The small molecule below binds the protein below.
Small molecule (SMILES): CCOC(=O)c1ccc(OCCC2CCN(c3ccc(C)nn3)CC2)cc1

Binding-site contacts:
Ligand atom C18 contacts residue TYR112 of chain 10.B at 3.7 Å (hydrophobic).
Ligand atom C7 contacts residue TYR159 of chain 10.B at 3.7 Å (hydrophobic).
Ligand atom C1 contacts residue PRO181 of chain 10.B at 3.7 Å (hydrophobic).
Ligand atom O22 contacts residue TYR205 of chain 10.B at 3.8 Å.
Ligand atom N4 contacts residue LEU240 of chain 10.B at 3.6 Å.
Ligand atom C7 contacts residue VAL196 of chain 10.B at 3.6 Å (hydrophobic).
Ligand atom O23 contacts residue PHE237 of chain 10.B at 3.8 Å.
Ligand atom C10 contacts residue MET132 of chain 10.B at 3.3 Å (hydrophobic).
Ligand atom C10 contacts residue ILE110 of chain 10.B at 3.5 Å (hydrophobic).
Ligand atom C8 contacts residue VAL199 of chain 10.B at 3.7 Å (hydrophobic).
Ligand atom C8 contacts residue VAL196 of chain 10.B at 3.6 Å (hydrophobic).
Ligand atom C3 contacts residue ALA24 of chain 10.D at 3.5 Å (hydrophobic).
Ligand atom O14 contacts residue MET132 of chain 10.B at 3.4 Å.
Ligand atom N3 contacts residue LEU240 of chain 10.B at 3.5 Å.
Ligand atom C13 contacts residue VAL199 of chain 10.B at 3.7 Å (hydrophobic).
Ligand atom C13 contacts residue MET132 of chain 10.B at 3.8 Å (hydrophobic).
Ligand atom C12 contacts residue PHE237 of chain 10.B at 3.5 Å (hydrophobic).
Ligand atom C4 contacts residue VAL196 of chain 10.B at 3.9 Å (hydrophobic).
Ligand atom N4 contacts residue LEU134 of chain 10.B at 3.7 Å.
Ligand atom C21 contacts residue PHE237 of chain 10.B at 3.7 Å (hydrophobic).
Ligand atom C4 contacts residue TYR159 of chain 10.B at 3.5 Å (hydrophobic).
Ligand atom C25 contacts residue ASP236 of chain 10.B at 3.5 Å.
Ligand atom C17 contacts residue TYR112 of chain 10.B at 3.8 Å (hydrophobic).
Ligand atom C11 contacts residue ILE110 of chain 10.B at 3.6 Å (hydrophobic).
Ligand atom N3 contacts residue TYR159 of chain 10.B at 3.9 Å.
Ligand atom C21 contacts residue TYR112 of chain 10.B at 3.3 Å (hydrophobic).
Ligand atom C18 contacts residue PHE237 of chain 10.B at 3.6 Å (hydrophobic).
Ligand atom C25 contacts residue SER206 of chain 10.B at 3.8 Å.
Ligand atom C11 contacts residue LEU134 of chain 10.B at 3.8 Å (hydrophobic).
Ligand atom N3 contacts residue ILE194 of chain 10.B at 3.6 Å.
Ligand atom C20 contacts residue TYR205 of chain 10.B at 3.5 Å (hydrophobic).
Ligand atom C5 contacts residue VAL196 of chain 10.B at 3.8 Å (hydrophobic).
Ligand atom C2 contacts residue ILE194 of chain 10.B at 3.5 Å (hydrophobic).
Ligand atom O23 contacts residue TYR112 of chain 10.B at 3.5 Å.
Ligand atom C2 contacts residue TYR159 of chain 10.B at 3.5 Å (hydrophobic).
Ligand atom O22 contacts residue TYR112 of chain 10.B at 3.5 Å.
Ligand atom C19 contacts residue TYR205 of chain 10.B at 3.7 Å (hydrophobic).
Ligand atom C3 contacts residue TYR159 of chain 10.B at 3.6 Å (hydrophobic).
Ligand atom C17 contacts residue PHE237 of chain 10.B at 3.7 Å (hydrophobic).
Ligand atom N6 contacts residue VAL196 of chain 10.B at 3.9 Å.

Sequence of chain 10.D:
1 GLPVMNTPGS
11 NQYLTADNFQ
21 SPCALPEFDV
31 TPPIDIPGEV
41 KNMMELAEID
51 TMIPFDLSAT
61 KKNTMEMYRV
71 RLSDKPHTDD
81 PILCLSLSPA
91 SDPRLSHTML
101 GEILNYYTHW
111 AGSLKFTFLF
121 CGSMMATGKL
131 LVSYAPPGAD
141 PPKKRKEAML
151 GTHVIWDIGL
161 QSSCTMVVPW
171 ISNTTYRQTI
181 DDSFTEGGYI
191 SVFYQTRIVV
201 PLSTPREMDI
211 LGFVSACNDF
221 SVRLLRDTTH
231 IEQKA

Sequence of chain 10.B:
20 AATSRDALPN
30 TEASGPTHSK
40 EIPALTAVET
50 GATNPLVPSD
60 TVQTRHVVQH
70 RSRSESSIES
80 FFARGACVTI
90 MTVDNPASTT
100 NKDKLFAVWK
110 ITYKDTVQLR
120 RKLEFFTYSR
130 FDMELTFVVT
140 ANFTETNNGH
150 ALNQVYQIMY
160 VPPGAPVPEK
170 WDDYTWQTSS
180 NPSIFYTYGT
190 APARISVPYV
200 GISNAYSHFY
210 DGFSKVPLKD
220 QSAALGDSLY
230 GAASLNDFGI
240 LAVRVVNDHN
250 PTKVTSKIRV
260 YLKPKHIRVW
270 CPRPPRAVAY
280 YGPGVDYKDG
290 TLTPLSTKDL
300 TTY